Sequence of chain 1.I:
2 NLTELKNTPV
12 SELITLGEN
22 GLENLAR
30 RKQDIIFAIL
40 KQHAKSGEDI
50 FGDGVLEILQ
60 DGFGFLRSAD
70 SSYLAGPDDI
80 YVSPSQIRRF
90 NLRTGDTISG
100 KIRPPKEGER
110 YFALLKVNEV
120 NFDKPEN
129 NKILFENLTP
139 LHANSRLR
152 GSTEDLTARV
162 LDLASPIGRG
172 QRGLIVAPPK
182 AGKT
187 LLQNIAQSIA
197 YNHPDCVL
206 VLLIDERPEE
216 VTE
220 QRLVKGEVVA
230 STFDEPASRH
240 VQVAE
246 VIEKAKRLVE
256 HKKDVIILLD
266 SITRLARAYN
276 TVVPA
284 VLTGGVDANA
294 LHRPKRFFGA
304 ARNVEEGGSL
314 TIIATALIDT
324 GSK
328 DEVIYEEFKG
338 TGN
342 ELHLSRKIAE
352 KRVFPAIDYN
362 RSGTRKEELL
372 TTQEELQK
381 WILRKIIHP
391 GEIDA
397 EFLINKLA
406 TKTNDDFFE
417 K

A protein and the small-molecule ligand that binds it are described below.
Small molecule (SMILES): Nc1ccn([C@H]2C[C@H](O[P](=O)(O)OC[C@H]3O[C@@H](n4ccc(N)nc4=O)C[C@@H]3O)[C@@H](COP(=O)=O)O2)c(=O)n1

Binding-site contacts:
Ligand atom OP1 contacts residue ARG109 of chain 1.I at 3.9 Å.
Ligand atom N1 contacts residue PHE64 of chain 1.I at 3.6 Å.
Ligand atom C6 contacts residue PHE64 of chain 1.I at 3.4 Å (hydrophobic).
Ligand atom OP1 contacts residue TYR80 of chain 1.I at 3.2 Å (h-bond).
Ligand atom N4 contacts residue ASP78 of chain 1.I at 3.1 Å (salt-bridge).
Ligand atom N4 contacts residue ARG66 of chain 1.I at 3.1 Å (salt-bridge).
Ligand atom C5 contacts residue TYR110 of chain 1.I at 2.7 Å (hydrophobic).
Ligand atom C1' contacts residue LEU58 of chain 1.I at 3.8 Å (hydrophobic).
Ligand atom C5 contacts residue PHE64 of chain 1.I at 3.4 Å (hydrophobic).
Ligand atom N4 contacts residue GLU108 of chain 1.I at 3.2 Å (salt-bridge).
Ligand atom C4 contacts residue ALA74 of chain 1.I at 3.9 Å (hydrophobic).
Ligand atom C5' contacts residue PHE62 of chain 1.I at 3.7 Å (hydrophobic).
Ligand atom N4 contacts residue GLY75 of chain 1.I at 3.4 Å (h-bond).
Ligand atom C4 contacts residue TYR110 of chain 1.I at 3.9 Å (hydrophobic).
Ligand atom N3 contacts residue GLU108 of chain 1.I at 3.3 Å.
Ligand atom O2 contacts residue GLU108 of chain 1.I at 3.4 Å.
Ligand atom P contacts residue ARG109 of chain 1.I at 3.7 Å.
Ligand atom O2 contacts residue TYR110 of chain 1.I at 3.2 Å.
Ligand atom C6 contacts residue TYR110 of chain 1.I at 3.1 Å (hydrophobic).
Ligand atom O2 contacts residue ARG66 of chain 1.I at 3.2 Å (salt-bridge).
Ligand atom C2 contacts residue ARG109 of chain 1.I at 3.4 Å.
Ligand atom C2 contacts residue ARG66 of chain 1.I at 3.2 Å.
Ligand atom C4 contacts residue TYR80 of chain 1.I at 3.7 Å (hydrophobic).
Ligand atom N3 contacts residue ARG66 of chain 1.I at 2.7 Å (salt-bridge).
Ligand atom C5 contacts residue TYR80 of chain 1.I at 3.3 Å (hydrophobic).
Ligand atom C4 contacts residue ARG66 of chain 1.I at 3.6 Å.
Ligand atom N4 contacts residue TYR80 of chain 1.I at 3.4 Å.
Ligand atom O2 contacts residue ARG109 of chain 1.I at 2.5 Å (salt-bridge).
Ligand atom C6 contacts residue TYR80 of chain 1.I at 3.6 Å (hydrophobic).
Ligand atom O5' contacts residue PHE62 of chain 1.I at 3.0 Å.
Ligand atom C4 contacts residue PHE64 of chain 1.I at 3.9 Å (hydrophobic).
Ligand atom OP2 contacts residue ARG109 of chain 1.I at 2.6 Å (salt-bridge).
Ligand atom C2 contacts residue TYR110 of chain 1.I at 3.6 Å (hydrophobic).
Ligand atom P contacts residue PHE62 of chain 1.I at 3.7 Å.
Ligand atom N3 contacts residue ARG109 of chain 1.I at 3.6 Å.
Ligand atom C1' contacts residue TYR110 of chain 1.I at 3.9 Å (hydrophobic).
Ligand atom N4 contacts residue ALA74 of chain 1.I at 3.6 Å.
Ligand atom O2 contacts residue LEU58 of chain 1.I at 3.6 Å.
Ligand atom OP2 contacts residue PHE62 of chain 1.I at 3.1 Å.
Ligand atom N3 contacts residue ALA74 of chain 1.I at 3.3 Å.